Sequence of chain 2.A:
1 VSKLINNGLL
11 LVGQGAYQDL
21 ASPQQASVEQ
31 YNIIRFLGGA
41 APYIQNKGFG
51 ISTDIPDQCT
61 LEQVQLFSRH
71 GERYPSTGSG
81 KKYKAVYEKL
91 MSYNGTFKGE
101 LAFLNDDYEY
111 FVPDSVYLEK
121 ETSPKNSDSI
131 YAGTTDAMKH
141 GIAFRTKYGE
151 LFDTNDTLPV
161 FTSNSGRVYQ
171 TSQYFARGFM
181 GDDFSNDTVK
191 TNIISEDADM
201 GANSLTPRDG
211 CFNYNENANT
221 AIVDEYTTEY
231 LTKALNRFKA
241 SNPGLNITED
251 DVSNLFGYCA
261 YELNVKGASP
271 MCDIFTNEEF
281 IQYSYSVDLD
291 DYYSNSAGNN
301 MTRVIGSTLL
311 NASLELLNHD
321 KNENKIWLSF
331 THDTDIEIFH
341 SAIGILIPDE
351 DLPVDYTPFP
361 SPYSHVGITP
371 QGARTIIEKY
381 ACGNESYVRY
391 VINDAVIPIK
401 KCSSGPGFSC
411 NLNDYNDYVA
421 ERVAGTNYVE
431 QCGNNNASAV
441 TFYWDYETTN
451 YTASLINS

Binding-site contacts:
Ligand atom O6 contacts residue ASN311 of chain 2.A at 4.3 Å.
Ligand atom N2 contacts residue VAL423 of chain 2.A at 4.5 Å.
Ligand atom C5 contacts residue VAL423 of chain 2.A at 4.1 Å (hydrophobic).
Ligand atom C2 contacts residue ASN311 of chain 2.A at 2.4 Å.
Ligand atom C3 contacts residue THR426 of chain 2.A at 3.2 Å.
Ligand atom C2 contacts residue THR426 of chain 2.A at 3.9 Å.
Ligand atom O5 contacts residue VAL423 of chain 2.A at 4.1 Å.
Ligand atom O7 contacts residue SER307 of chain 2.A at 4.0 Å.
Ligand atom C1 contacts residue VAL423 of chain 2.A at 3.8 Å (hydrophobic).
Ligand atom C7 contacts residue ASN311 of chain 2.A at 3.3 Å.
Ligand atom C1 contacts residue ASN311 of chain 2.A at 1.4 Å.
Ligand atom O3 contacts residue ASN427 of chain 2.A at 3.9 Å.
Ligand atom C7 contacts residue VAL304 of chain 2.A at 4.4 Å (hydrophobic).
Ligand atom N2 contacts residue THR426 of chain 2.A at 3.0 Å (h-bond).
Ligand atom C8 contacts residue THR426 of chain 2.A at 3.6 Å.
Ligand atom C4 contacts residue ASN311 of chain 2.A at 4.2 Å.
Ligand atom O6 contacts residue VAL423 of chain 2.A at 4.5 Å.
Ligand atom O3 contacts residue THR426 of chain 2.A at 2.5 Å (h-bond).
Ligand atom C5 contacts residue ASN311 of chain 2.A at 3.7 Å.
Ligand atom C4 contacts residue THR426 of chain 2.A at 4.4 Å.
Ligand atom C8 contacts residue VAL304 of chain 2.A at 3.0 Å (hydrophobic).
Ligand atom O5 contacts residue ASN311 of chain 2.A at 2.4 Å (h-bond).
Ligand atom O7 contacts residue THR308 of chain 2.A at 3.8 Å.
Ligand atom N2 contacts residue ASN311 of chain 2.A at 2.9 Å (h-bond).
Ligand atom C7 contacts residue THR426 of chain 2.A at 3.8 Å.
Ligand atom N2 contacts residue SER307 of chain 2.A at 4.1 Å.
Ligand atom C8 contacts residue THR308 of chain 2.A at 3.9 Å.
Ligand atom C8 contacts residue ASN427 of chain 2.A at 4.4 Å.
Ligand atom C7 contacts residue THR308 of chain 2.A at 4.3 Å.
Ligand atom C3 contacts residue ASN311 of chain 2.A at 3.8 Å.
Ligand atom O7 contacts residue ASN311 of chain 2.A at 3.2 Å (h-bond).
Ligand atom C8 contacts residue TYR428 of chain 2.A at 3.9 Å (hydrophobic).
Ligand atom C7 contacts residue SER307 of chain 2.A at 4.0 Å.
Ligand atom C8 contacts residue SER307 of chain 2.A at 3.7 Å.
Ligand atom O4 contacts residue THR426 of chain 2.A at 4.3 Å.
Ligand atom O7 contacts residue SER438 of chain 2.A at 4.4 Å.

A protein and the small-molecule ligand that binds it are described below.
Small molecule (SMILES): CC(=O)N[C@@H]1[C@@H](O)[C@H](O)[C@@H](CO)O[C@H]1O